Binding-site contacts:
Ligand atom O5 contacts residue THR156 of chain 1.A at 3.9 Å.
Ligand atom C7 contacts residue ASN154 of chain 1.A at 1.9 Å.
Ligand atom C8 contacts residue GLY150 of chain 1.A at 4.3 Å.
Ligand atom O7 contacts residue GLY150 of chain 1.A at 4.2 Å.
Ligand atom N2 contacts residue ASN154 of chain 1.A at 2.2 Å (h-bond).
Ligand atom C6 contacts residue THR156 of chain 1.A at 4.2 Å.
Ligand atom C7 contacts residue GLY150 of chain 1.A at 4.5 Å.
Ligand atom O5 contacts residue ASN154 of chain 1.A at 3.7 Å.
Ligand atom C1 contacts residue THR156 of chain 1.A at 4.1 Å.
Ligand atom O7 contacts residue VAL153 of chain 1.A at 2.8 Å (h-bond).
Ligand atom O7 contacts residue THR156 of chain 1.A at 4.2 Å.
Ligand atom O7 contacts residue ASN154 of chain 1.A at 1.3 Å (h-bond).
Ligand atom C7 contacts residue VAL153 of chain 1.A at 4.0 Å (hydrophobic).
Ligand atom C2 contacts residue ASN154 of chain 1.A at 2.9 Å.
Ligand atom C3 contacts residue ASN154 of chain 1.A at 4.3 Å.
Ligand atom C1 contacts residue ASN154 of chain 1.A at 2.6 Å.
Ligand atom C5 contacts residue THR156 of chain 1.A at 3.7 Å.
Ligand atom C8 contacts residue ASN154 of chain 1.A at 3.4 Å.

A protein and the small-molecule ligand that binds it are described below.
Small molecule (SMILES): CC(=O)N[C@H]1[C@H](O[C@H]2[C@H](O)[C@@H](NC(C)=O)CO[C@@H]2CO)O[C@H](CO)[C@@H](O)[C@@H]1O

Sequence of chain 1.A:
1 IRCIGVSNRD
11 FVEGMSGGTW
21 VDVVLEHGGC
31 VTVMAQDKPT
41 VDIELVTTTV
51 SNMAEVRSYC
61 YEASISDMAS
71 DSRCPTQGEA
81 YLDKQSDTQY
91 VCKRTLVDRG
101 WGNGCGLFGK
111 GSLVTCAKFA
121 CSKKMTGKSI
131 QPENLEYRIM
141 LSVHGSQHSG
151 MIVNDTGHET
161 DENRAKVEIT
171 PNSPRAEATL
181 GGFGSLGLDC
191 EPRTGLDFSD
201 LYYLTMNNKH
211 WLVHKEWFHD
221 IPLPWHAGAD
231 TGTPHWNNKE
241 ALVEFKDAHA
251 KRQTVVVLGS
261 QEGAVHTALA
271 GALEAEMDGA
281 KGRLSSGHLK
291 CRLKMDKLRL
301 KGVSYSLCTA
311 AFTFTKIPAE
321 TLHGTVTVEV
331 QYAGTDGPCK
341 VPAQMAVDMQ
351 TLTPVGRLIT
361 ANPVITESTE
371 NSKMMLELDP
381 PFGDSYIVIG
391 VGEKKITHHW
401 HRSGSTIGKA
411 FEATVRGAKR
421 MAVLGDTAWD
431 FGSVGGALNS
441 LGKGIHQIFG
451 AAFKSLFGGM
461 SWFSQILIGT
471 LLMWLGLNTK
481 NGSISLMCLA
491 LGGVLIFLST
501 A